Sequence of chain 1.B:
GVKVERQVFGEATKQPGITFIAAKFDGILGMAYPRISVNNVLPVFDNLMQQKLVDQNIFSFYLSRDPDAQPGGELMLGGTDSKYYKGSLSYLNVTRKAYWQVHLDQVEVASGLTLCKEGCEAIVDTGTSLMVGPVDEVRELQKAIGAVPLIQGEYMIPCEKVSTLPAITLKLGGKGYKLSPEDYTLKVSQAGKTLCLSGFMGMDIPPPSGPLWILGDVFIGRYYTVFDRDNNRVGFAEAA

This small molecule binds to this protein.
Small molecule (SMILES): CC(=O)N[C@@H]1[C@@H](O)[C@H](O)[C@@H](CO)O[C@H]1O

Binding-site contacts:
Ligand atom C3 contacts residue ASN94 of chain 1.B at 3.8 Å.
Ligand atom C1 contacts residue ASN94 of chain 1.B at 1.4 Å.
Ligand atom O7 contacts residue ASN94 of chain 1.B at 3.8 Å.
Ligand atom O5 contacts residue ASN94 of chain 1.B at 2.3 Å (h-bond).
Ligand atom N2 contacts residue ASN94 of chain 1.B at 2.9 Å (h-bond).
Ligand atom C4 contacts residue ASN94 of chain 1.B at 4.2 Å.
Ligand atom C5 contacts residue ASN94 of chain 1.B at 3.6 Å.
Ligand atom C2 contacts residue ASN94 of chain 1.B at 2.5 Å.
Ligand atom C7 contacts residue ASN94 of chain 1.B at 3.6 Å.